Sequence of chain 2.A:
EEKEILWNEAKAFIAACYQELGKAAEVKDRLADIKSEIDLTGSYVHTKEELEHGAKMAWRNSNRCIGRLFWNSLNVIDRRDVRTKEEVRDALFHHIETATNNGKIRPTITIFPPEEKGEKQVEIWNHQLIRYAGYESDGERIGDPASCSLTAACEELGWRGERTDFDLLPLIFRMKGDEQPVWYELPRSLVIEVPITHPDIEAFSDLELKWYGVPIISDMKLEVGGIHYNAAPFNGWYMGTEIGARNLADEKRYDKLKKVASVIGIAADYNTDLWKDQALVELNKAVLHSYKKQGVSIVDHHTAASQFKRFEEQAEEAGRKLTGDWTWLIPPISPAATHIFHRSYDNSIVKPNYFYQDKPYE

Binding-site contacts:
Ligand atom N02 contacts residue PRO216 of chain 2.A at 4.0 Å.
Ligand atom N02 contacts residue HEM1 of chain 2.B at 3.6 Å.
Ligand atom C11 contacts residue HEM1 of chain 2.B at 3.6 Å.
Ligand atom C23 contacts residue ARG132 of chain 2.A at 3.8 Å.
Ligand atom N01 contacts residue HEM1 of chain 2.B at 3.8 Å.
Ligand atom N02 contacts residue GLU243 of chain 2.A at 2.7 Å (salt-bridge).
Ligand atom C26 contacts residue HIS128 of chain 2.A at 3.4 Å.
Ligand atom C04 contacts residue HEM1 of chain 2.B at 3.4 Å.
Ligand atom C06 contacts residue ILE218 of chain 2.A at 3.7 Å (hydrophobic).
Ligand atom C07 contacts residue HEM1 of chain 2.B at 3.6 Å.
Ligand atom C12 contacts residue HEM1 of chain 2.B at 3.5 Å.
Ligand atom C06 contacts residue PHE235 of chain 2.A at 3.6 Å (hydrophobic).
Ligand atom C05 contacts residue HEM1 of chain 2.B at 3.6 Å.
Ligand atom F23 contacts residue ARG254 of chain 2.A at 3.4 Å.
Ligand atom N02 contacts residue MET240 of chain 2.A at 3.8 Å.
Ligand atom C06 contacts residue HEM1 of chain 2.B at 3.4 Å.
Ligand atom C25 contacts residue HIS128 of chain 2.A at 3.5 Å.
Ligand atom C02 contacts residue GLU243 of chain 2.A at 3.5 Å.
Ligand atom C08 contacts residue ILE218 of chain 2.A at 3.8 Å (hydrophobic).
Ligand atom C05 contacts residue ILE218 of chain 2.A at 3.9 Å (hydrophobic).
Ligand atom C02 contacts residue HEM1 of chain 2.B at 3.6 Å.
Ligand atom C24 contacts residue ARG132 of chain 2.A at 3.8 Å.
Ligand atom N02 contacts residue TYR239 of chain 2.A at 3.5 Å.
Ligand atom C09 contacts residue ILE218 of chain 2.A at 4.0 Å (hydrophobic).
Ligand atom N02 contacts residue TRP238 of chain 2.A at 2.8 Å (h-bond).
Ligand atom C08 contacts residue HEM1 of chain 2.B at 3.8 Å.
Ligand atom C10 contacts residue HEM1 of chain 2.B at 3.8 Å.
Ligand atom C14 contacts residue HEM1 of chain 2.B at 3.4 Å.
Ligand atom C15 contacts residue HEM1 of chain 2.B at 4.0 Å.
Ligand atom F23 contacts residue ARG132 of chain 2.A at 3.6 Å.
Ligand atom C03 contacts residue HEM1 of chain 2.B at 3.0 Å.
Ligand atom C09 contacts residue GLU243 of chain 2.A at 3.5 Å.
Ligand atom C09 contacts residue HEM1 of chain 2.B at 3.4 Å.
Ligand atom N01 contacts residue GLU243 of chain 2.A at 2.7 Å (salt-bridge).
Ligand atom C10 contacts residue GLU243 of chain 2.A at 3.5 Å.
Ligand atom C02 contacts residue TRP238 of chain 2.A at 3.8 Å (hydrophobic).
Ligand atom F23 contacts residue ALA147 of chain 2.A at 4.0 Å.
Ligand atom C03 contacts residue GLY237 of chain 2.A at 4.0 Å.
Ligand atom N13 contacts residue HEM1 of chain 2.B at 3.0 Å (h-bond).
Ligand atom C07 contacts residue ILE218 of chain 2.A at 3.5 Å (hydrophobic).

The small molecule below binds the protein below.
Small molecule (SMILES): Nc1ccc2ccc(CCNCCc3cccc(F)c3)cc2n1